A protein and the small-molecule ligand that binds it are described below.
Small molecule (SMILES): CCCCCCCCCC(=O)N(CCO)C[C@@H](O)[C@@H](O)[C@@H](O)[C@@H](O)CO

Binding-site contacts:
Ligand atom C12 contacts residue TRP136 of chain 1.A at 4.1 Å (hydrophobic).
Ligand atom C9 contacts residue ALA140 of chain 1.A at 4.2 Å (hydrophobic).
Ligand atom C1 contacts residue TRP136 of chain 1.A at 4.5 Å (hydrophobic).
Ligand atom C27 contacts residue CYS133 of chain 1.A at 4.1 Å (hydrophobic).
Ligand atom C18 contacts residue CYS133 of chain 1.A at 4.2 Å (hydrophobic).
Ligand atom C18 contacts residue ALA137 of chain 1.A at 4.1 Å (hydrophobic).
Ligand atom C9 contacts residue TRP136 of chain 1.A at 3.8 Å (hydrophobic).
Ligand atom O63 contacts residue VAL130 of chain 1.A at 3.2 Å.
Ligand atom C35 contacts residue CYS133 of chain 1.A at 3.8 Å (hydrophobic).
Ligand atom C12 contacts residue ALA137 of chain 1.A at 4.2 Å (hydrophobic).
Ligand atom O63 contacts residue CYS133 of chain 1.A at 3.4 Å.
Ligand atom C1 contacts residue Y011 of chain 1.D at 4.0 Å.
Ligand atom C9 contacts residue ALA137 of chain 1.A at 4.4 Å (hydrophobic).
Ligand atom O63 contacts residue LYS129 of chain 1.A at 3.5 Å (salt-bridge).
Ligand atom C0 contacts residue ALA140 of chain 1.A at 4.2 Å (hydrophobic).
Ligand atom C0 contacts residue Y011 of chain 1.D at 4.0 Å.
Ligand atom C60 contacts residue CYS133 of chain 1.A at 3.5 Å (hydrophobic).

Sequence of chain 1.A:
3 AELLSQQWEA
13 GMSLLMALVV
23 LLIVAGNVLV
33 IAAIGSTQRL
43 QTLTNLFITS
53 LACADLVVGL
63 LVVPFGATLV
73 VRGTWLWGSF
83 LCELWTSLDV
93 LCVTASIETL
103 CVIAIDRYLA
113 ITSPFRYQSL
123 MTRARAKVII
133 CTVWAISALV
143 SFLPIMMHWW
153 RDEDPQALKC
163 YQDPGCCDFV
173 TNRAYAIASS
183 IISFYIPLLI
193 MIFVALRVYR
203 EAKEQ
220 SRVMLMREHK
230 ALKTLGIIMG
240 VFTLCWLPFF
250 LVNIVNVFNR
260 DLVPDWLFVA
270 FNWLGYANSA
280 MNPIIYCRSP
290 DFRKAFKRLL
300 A